Binding-site contacts:
Ligand atom C6 contacts residue U2 of chain 31.C at 4.1 Å.
Ligand atom N1 contacts residue U3 of chain 31.C at 2.7 Å (h-bond).
Ligand atom C6 contacts residue U3 of chain 31.C at 3.3 Å.
Ligand atom N1 contacts residue U2 of chain 31.C at 3.5 Å (h-bond).
Ligand atom C2 contacts residue U2 of chain 31.C at 3.2 Å.
Ligand atom N1 contacts residue U1 of chain 31.C at 2.8 Å (h-bond).
Ligand atom N6 contacts residue U3 of chain 31.C at 3.0 Å (h-bond).
Ligand atom N3 contacts residue U3 of chain 31.C at 4.2 Å.
Ligand atom C6 contacts residue U1 of chain 31.C at 3.6 Å.
Ligand atom C2 contacts residue U1 of chain 31.C at 3.5 Å.
Ligand atom N6 contacts residue U1 of chain 31.C at 2.8 Å (h-bond).
Ligand atom N3 contacts residue U2 of chain 31.C at 3.7 Å.
Ligand atom C2 contacts residue U3 of chain 31.C at 3.0 Å.
Ligand atom N6 contacts residue U2 of chain 31.C at 4.2 Å.
Ligand atom C4 contacts residue U2 of chain 31.C at 4.3 Å.

This protein binds this small molecule.
Small molecule (SMILES): Nc1ncnc2c1ncn2[C@@H]1O[C@H](CO[P](=O)(O)O[C@H]2[C@@H](O)[C@H](n3cnc4c(N)ncnc43)O[C@@H]2CO[P](=O)(O)O[C@H]2[C@@H](O)[C@H](n3cnc4c(N)ncnc43)O[C@@H]2COP(=O)(O)O)[C@@H](O)[C@H]1O